A small-molecule ligand and the protein it binds are described below.
Small molecule (SMILES): CC(=O)N[C@@H]1[C@@H](O)[C@H](O)[C@@H](CO)O[C@H]1O

Binding-site contacts:
Ligand atom C1 contacts residue ASN616 of chain 1.B at 1.6 Å.
Ligand atom C4 contacts residue ASN616 of chain 1.B at 4.2 Å.
Ligand atom C3 contacts residue ASN616 of chain 1.B at 3.9 Å.
Ligand atom C5 contacts residue ASN616 of chain 1.B at 3.2 Å.
Ligand atom N2 contacts residue ASN616 of chain 1.B at 3.6 Å (h-bond).
Ligand atom O7 contacts residue ASN616 of chain 1.B at 4.1 Å.
Ligand atom C5 contacts residue THR618 of chain 1.B at 4.2 Å.
Ligand atom C6 contacts residue THR618 of chain 1.B at 4.2 Å.
Ligand atom O5 contacts residue THR618 of chain 1.B at 3.9 Å.
Ligand atom O5 contacts residue ASN616 of chain 1.B at 2.3 Å (h-bond).
Ligand atom C7 contacts residue ASN616 of chain 1.B at 4.2 Å.
Ligand atom C6 contacts residue ASN616 of chain 1.B at 4.3 Å.
Ligand atom C2 contacts residue ASN616 of chain 1.B at 3.1 Å.

Sequence of chain 1.B:
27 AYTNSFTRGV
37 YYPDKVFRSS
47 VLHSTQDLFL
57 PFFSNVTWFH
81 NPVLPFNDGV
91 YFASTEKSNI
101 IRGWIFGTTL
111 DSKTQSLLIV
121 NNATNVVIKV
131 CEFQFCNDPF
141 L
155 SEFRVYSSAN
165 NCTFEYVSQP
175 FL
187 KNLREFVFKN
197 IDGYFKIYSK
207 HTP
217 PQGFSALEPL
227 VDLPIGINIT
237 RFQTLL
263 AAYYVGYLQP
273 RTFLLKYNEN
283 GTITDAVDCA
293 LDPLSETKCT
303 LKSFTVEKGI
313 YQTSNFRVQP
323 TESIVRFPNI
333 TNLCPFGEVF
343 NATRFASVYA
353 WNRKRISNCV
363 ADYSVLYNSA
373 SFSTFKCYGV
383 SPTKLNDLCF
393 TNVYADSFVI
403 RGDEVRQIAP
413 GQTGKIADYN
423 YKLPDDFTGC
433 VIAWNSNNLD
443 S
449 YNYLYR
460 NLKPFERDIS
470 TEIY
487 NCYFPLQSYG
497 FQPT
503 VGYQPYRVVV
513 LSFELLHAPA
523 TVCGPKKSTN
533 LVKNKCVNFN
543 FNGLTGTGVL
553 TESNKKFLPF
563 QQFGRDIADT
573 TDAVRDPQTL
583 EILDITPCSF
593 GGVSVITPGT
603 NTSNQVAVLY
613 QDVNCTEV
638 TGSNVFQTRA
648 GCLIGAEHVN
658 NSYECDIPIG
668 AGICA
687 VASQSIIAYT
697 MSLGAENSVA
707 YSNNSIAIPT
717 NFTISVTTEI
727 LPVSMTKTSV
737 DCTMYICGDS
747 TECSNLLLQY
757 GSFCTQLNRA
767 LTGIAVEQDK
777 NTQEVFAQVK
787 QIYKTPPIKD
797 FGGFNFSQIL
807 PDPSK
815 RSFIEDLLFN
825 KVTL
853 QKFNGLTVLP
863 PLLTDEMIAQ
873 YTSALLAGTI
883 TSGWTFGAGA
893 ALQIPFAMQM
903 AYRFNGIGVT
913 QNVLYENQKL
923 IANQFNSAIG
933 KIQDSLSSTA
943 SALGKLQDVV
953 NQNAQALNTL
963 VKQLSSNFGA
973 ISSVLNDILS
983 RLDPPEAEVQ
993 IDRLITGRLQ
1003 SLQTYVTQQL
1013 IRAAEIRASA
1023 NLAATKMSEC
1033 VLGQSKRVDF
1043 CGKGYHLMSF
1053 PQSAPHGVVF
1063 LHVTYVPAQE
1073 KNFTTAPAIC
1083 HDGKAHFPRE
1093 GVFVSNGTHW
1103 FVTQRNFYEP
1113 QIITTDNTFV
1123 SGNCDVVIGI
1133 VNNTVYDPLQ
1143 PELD